A small-molecule ligand and the protein it binds are described below.
Small molecule (SMILES): CC(=O)N[C@H]1[C@H](O[C@H]2[C@H](O)[C@@H](NC(C)=O)CO[C@@H]2CO)O[C@H](CO)[C@@H](O[C@@H]2O[C@H](CO[C@H]3O[C@H](CO)[C@@H](O)[C@H](O)[C@@H]3O)[C@@H](O)[C@H](O)[C@@H]2O)[C@@H]1O

Sequence of chain 1.I:
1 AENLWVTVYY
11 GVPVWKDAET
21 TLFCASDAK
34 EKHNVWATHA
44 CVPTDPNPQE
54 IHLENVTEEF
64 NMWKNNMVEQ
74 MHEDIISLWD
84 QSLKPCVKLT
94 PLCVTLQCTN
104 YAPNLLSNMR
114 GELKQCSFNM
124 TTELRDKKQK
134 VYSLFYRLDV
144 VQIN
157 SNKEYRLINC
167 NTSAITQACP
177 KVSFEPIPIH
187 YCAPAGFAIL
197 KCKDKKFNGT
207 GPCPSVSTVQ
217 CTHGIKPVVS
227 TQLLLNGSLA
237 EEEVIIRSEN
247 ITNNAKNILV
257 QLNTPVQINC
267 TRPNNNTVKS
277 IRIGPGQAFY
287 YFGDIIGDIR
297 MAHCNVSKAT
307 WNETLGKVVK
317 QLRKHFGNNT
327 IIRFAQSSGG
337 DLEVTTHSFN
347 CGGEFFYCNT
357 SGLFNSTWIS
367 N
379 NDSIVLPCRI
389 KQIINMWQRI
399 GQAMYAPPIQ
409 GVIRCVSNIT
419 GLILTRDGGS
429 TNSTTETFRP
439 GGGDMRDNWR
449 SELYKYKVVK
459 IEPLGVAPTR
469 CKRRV

Binding-site contacts:
Ligand atom O4 contacts residue GLU181 of chain 1.I at 3.7 Å.
Ligand atom C8 contacts residue ASN346 of chain 1.I at 3.5 Å.
Ligand atom C1 contacts residue ASN232 of chain 1.I at 1.4 Å.
Ligand atom O6 contacts residue GLU181 of chain 1.I at 4.1 Å.
Ligand atom N2 contacts residue SER415 of chain 1.I at 3.0 Å (h-bond).
Ligand atom C7 contacts residue SER415 of chain 1.I at 4.1 Å.
Ligand atom C1 contacts residue SER415 of chain 1.I at 3.3 Å.
Ligand atom C3 contacts residue VAL414 of chain 1.I at 3.9 Å (hydrophobic).
Ligand atom O6 contacts residue ASN232 of chain 1.I at 4.1 Å.
Ligand atom C8 contacts residue PHE345 of chain 1.I at 4.2 Å (hydrophobic).
Ligand atom C7 contacts residue ASN346 of chain 1.I at 4.1 Å.
Ligand atom C8 contacts residue LEU231 of chain 1.I at 3.9 Å (hydrophobic).
Ligand atom C6 contacts residue NAG1 of chain 1.HA at 4.4 Å.
Ligand atom C3 contacts residue ASN232 of chain 1.I at 3.8 Å.
Ligand atom O6 contacts residue ARG412 of chain 1.I at 4.0 Å.
Ligand atom O5 contacts residue ASN232 of chain 1.I at 2.3 Å (h-bond).
Ligand atom C4 contacts residue ASN232 of chain 1.I at 4.2 Å.
Ligand atom C5 contacts residue VAL414 of chain 1.I at 3.6 Å (hydrophobic).
Ligand atom O3 contacts residue CYS413 of chain 1.I at 4.3 Å.
Ligand atom C6 contacts residue GLU181 of chain 1.I at 3.3 Å.
Ligand atom O6 contacts residue NAG1 of chain 1.HA at 3.3 Å (h-bond).
Ligand atom O2 contacts residue ARG412 of chain 1.I at 4.2 Å.
Ligand atom O7 contacts residue ASN232 of chain 1.I at 4.0 Å.
Ligand atom O7 contacts residue ASN346 of chain 1.I at 4.1 Å.
Ligand atom C1 contacts residue VAL414 of chain 1.I at 4.3 Å (hydrophobic).
Ligand atom C6 contacts residue GLY348 of chain 1.I at 4.1 Å.
Ligand atom N2 contacts residue ASN232 of chain 1.I at 2.9 Å (h-bond).
Ligand atom C3 contacts residue SER415 of chain 1.I at 3.5 Å.
Ligand atom O5 contacts residue SER415 of chain 1.I at 4.4 Å.
Ligand atom C4 contacts residue GLU181 of chain 1.I at 4.3 Å.
Ligand atom C8 contacts residue SER415 of chain 1.I at 4.3 Å.
Ligand atom C2 contacts residue SER415 of chain 1.I at 3.4 Å.
Ligand atom C7 contacts residue ASN232 of chain 1.I at 3.6 Å.
Ligand atom C2 contacts residue ASN232 of chain 1.I at 2.4 Å.
Ligand atom C5 contacts residue GLU181 of chain 1.I at 3.6 Å.
Ligand atom O7 contacts residue PRO182 of chain 1.I at 4.1 Å.
Ligand atom C4 contacts residue VAL414 of chain 1.I at 4.0 Å (hydrophobic).
Ligand atom O5 contacts residue CYS413 of chain 1.I at 4.3 Å.
Ligand atom C5 contacts residue ASN232 of chain 1.I at 3.6 Å.
Ligand atom O4 contacts residue VAL414 of chain 1.I at 3.8 Å.